A small-molecule ligand and the protein it binds are described below.
Small molecule (SMILES): CC(C)C[C@H](NC(=O)[C@H](COP(=O)(O)O)NC(=O)[C@@H]1CCCN1)C(=O)N1CCC[C@H]1C(=O)N[C@@H](C=O)C(C)C

Sequence of chain 1.A:
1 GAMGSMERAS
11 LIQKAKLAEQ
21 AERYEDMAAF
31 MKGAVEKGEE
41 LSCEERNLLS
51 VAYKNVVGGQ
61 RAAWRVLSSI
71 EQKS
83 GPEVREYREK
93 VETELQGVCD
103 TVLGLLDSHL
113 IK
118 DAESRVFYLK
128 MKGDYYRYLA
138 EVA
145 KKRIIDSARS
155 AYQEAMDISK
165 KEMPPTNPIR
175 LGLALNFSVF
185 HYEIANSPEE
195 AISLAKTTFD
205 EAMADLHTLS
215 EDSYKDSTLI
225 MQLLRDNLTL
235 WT

Binding-site contacts:
Ligand atom O contacts residue ASN231 of chain 1.A at 3.2 Å (h-bond).
Ligand atom C contacts residue 60H1 of chain 1.F at 1.4 Å.
Ligand atom C contacts residue LEU179 of chain 1.A at 3.7 Å (hydrophobic).
Ligand atom P contacts residue ARG61 of chain 1.A at 3.5 Å.
Ligand atom N contacts residue LEU179 of chain 1.A at 3.6 Å.
Ligand atom P contacts residue ARG134 of chain 1.A at 3.7 Å.
Ligand atom CA contacts residue ASN180 of chain 1.A at 3.8 Å.
Ligand atom CG2 contacts residue LYS54 of chain 1.A at 3.8 Å.
Ligand atom CB contacts residue LYS54 of chain 1.A at 3.8 Å.
Ligand atom CB contacts residue ASN231 of chain 1.A at 3.6 Å.
Ligand atom O contacts residue VAL183 of chain 1.A at 3.7 Å.
Ligand atom CB contacts residue 60H1 of chain 1.F at 3.5 Å.
Ligand atom N contacts residue 60H1 of chain 1.F at 3.8 Å.
Ligand atom CD1 contacts residue ILE224 of chain 1.A at 3.9 Å (hydrophobic).
Ligand atom CD2 contacts residue 60H1 of chain 1.F at 3.4 Å.
Ligand atom CB contacts residue ASN180 of chain 1.A at 3.4 Å.
Ligand atom CG2 contacts residue VAL51 of chain 1.A at 3.4 Å (hydrophobic).
Ligand atom CB contacts residue ASN180 of chain 1.A at 3.5 Å.
Ligand atom CD contacts residue LEU227 of chain 1.A at 3.3 Å (hydrophobic).
Ligand atom N contacts residue ASN180 of chain 1.A at 2.9 Å (h-bond).
Ligand atom CG2 contacts residue SER50 of chain 1.A at 3.9 Å.
Ligand atom P contacts residue TYR135 of chain 1.A at 3.6 Å.
Ligand atom O3P contacts residue TYR135 of chain 1.A at 2.5 Å (h-bond).
Ligand atom O contacts residue 60H1 of chain 1.F at 3.5 Å.
Ligand atom CA contacts residue ASN180 of chain 1.A at 3.7 Å.
Ligand atom O3P contacts residue ARG134 of chain 1.A at 2.8 Å (salt-bridge).
Ligand atom C contacts residue ASN180 of chain 1.A at 3.8 Å.
Ligand atom O2P contacts residue ARG61 of chain 1.A at 2.9 Å (salt-bridge).
Ligand atom CA contacts residue 60H1 of chain 1.F at 2.7 Å.
Ligand atom O1P contacts residue ARG61 of chain 1.A at 2.5 Å (salt-bridge).
Ligand atom CA contacts residue LEU179 of chain 1.A at 3.9 Å (hydrophobic).
Ligand atom CG contacts residue 60H1 of chain 1.F at 3.8 Å.
Ligand atom CG2 contacts residue 60H1 of chain 1.F at 3.4 Å.
Ligand atom O1P contacts residue TYR135 of chain 1.A at 3.8 Å.
Ligand atom O2P contacts residue TYR135 of chain 1.A at 3.9 Å.
Ligand atom CD2 contacts residue LYS127 of chain 1.A at 3.5 Å.
Ligand atom O2P contacts residue ARG134 of chain 1.A at 2.6 Å (salt-bridge).
Ligand atom CD2 contacts residue GLY176 of chain 1.A at 3.4 Å.
Ligand atom O contacts residue 60H1 of chain 1.F at 2.0 Å (h-bond).
Ligand atom CG contacts residue LEU227 of chain 1.A at 3.7 Å (hydrophobic).